Sequence of chain 1.A:
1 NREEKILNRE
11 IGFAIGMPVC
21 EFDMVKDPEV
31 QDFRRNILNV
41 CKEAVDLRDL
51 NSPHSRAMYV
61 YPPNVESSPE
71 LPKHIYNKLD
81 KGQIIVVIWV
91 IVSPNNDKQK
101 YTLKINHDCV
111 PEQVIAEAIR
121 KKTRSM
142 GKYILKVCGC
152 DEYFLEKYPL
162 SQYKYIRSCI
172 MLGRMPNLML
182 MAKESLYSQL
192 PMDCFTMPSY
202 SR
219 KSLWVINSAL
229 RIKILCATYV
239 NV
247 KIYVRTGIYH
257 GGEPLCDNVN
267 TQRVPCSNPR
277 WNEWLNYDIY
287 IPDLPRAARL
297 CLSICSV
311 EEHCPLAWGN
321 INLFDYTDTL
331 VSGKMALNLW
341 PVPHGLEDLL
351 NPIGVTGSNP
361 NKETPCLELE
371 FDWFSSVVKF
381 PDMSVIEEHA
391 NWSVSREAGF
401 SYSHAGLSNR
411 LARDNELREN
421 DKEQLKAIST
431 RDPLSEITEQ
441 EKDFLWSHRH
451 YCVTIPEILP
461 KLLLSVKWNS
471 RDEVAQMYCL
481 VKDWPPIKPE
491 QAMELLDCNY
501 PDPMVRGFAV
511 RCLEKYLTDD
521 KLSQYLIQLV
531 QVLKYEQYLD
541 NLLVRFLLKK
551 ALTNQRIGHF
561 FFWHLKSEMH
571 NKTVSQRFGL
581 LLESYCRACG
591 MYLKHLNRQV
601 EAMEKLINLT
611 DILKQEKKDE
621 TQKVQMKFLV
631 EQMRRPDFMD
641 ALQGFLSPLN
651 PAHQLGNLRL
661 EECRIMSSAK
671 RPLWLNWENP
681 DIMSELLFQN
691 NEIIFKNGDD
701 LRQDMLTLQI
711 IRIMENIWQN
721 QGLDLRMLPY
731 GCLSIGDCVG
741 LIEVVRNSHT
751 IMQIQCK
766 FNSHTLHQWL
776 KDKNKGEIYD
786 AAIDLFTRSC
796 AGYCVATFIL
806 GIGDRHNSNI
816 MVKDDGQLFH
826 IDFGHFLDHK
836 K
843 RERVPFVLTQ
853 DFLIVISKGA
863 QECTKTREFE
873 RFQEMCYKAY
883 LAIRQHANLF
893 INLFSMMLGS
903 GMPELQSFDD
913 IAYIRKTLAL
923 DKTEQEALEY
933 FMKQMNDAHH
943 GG

The small molecule below binds the protein below.
Small molecule (SMILES): CC(=O)N1CCN(c2cccc(-c3cc(-c4ccnn4C4CCOCC4)c4c(N)ncnn34)c2)CC1

Binding-site contacts:
Ligand atom C19 contacts residue PRO672 of chain 1.A at 3.7 Å (hydrophobic).
Ligand atom O36 contacts residue ARG664 of chain 1.A at 3.4 Å.
Ligand atom C2 contacts residue TRP674 of chain 1.A at 3.7 Å (hydrophobic).
Ligand atom C33 contacts residue MET666 of chain 1.A at 4.0 Å (hydrophobic).
Ligand atom C27 contacts residue MET666 of chain 1.A at 3.6 Å (hydrophobic).
Ligand atom C21 contacts residue LYS696 of chain 1.A at 3.8 Å.
Ligand atom C21 contacts residue SER668 of chain 1.A at 3.4 Å.
Ligand atom O20 contacts residue SER668 of chain 1.A at 3.8 Å.
Ligand atom C16 contacts residue ILE826 of chain 1.A at 3.2 Å (hydrophobic).
Ligand atom C24 contacts residue THR750 of chain 1.A at 4.0 Å.
Ligand atom C27 contacts residue TRP674 of chain 1.A at 4.0 Å (hydrophobic).
Ligand atom N10 contacts residue GLU743 of chain 1.A at 2.9 Å (salt-bridge).
Ligand atom C23 contacts residue THR750 of chain 1.A at 4.0 Å.
Ligand atom C23 contacts residue MET816 of chain 1.A at 3.9 Å (hydrophobic).
Ligand atom C19 contacts residue LYS696 of chain 1.A at 4.0 Å.
Ligand atom C25 contacts residue GLN753 of chain 1.A at 3.6 Å.
Ligand atom N3 contacts residue TRP674 of chain 1.A at 3.5 Å.
Ligand atom N1 contacts residue VAL744 of chain 1.A at 3.6 Å.
Ligand atom C7 contacts residue MET666 of chain 1.A at 4.0 Å (hydrophobic).
Ligand atom N1 contacts residue VAL745 of chain 1.A at 2.9 Å (h-bond).
Ligand atom C15 contacts residue TYR730 of chain 1.A at 3.3 Å (hydrophobic).
Ligand atom N10 contacts residue ILE742 of chain 1.A at 3.8 Å.
Ligand atom O36 contacts residue TRP674 of chain 1.A at 3.9 Å.
Ligand atom C15 contacts residue ILE742 of chain 1.A at 4.0 Å (hydrophobic).
Ligand atom C18 contacts residue ILE694 of chain 1.A at 3.9 Å (hydrophobic).
Ligand atom C6 contacts residue GLU743 of chain 1.A at 3.8 Å.
Ligand atom C6 contacts residue VAL745 of chain 1.A at 3.8 Å (hydrophobic).
Ligand atom C12 contacts residue MET666 of chain 1.A at 4.0 Å (hydrophobic).
Ligand atom C16 contacts residue TYR730 of chain 1.A at 3.9 Å (hydrophobic).
Ligand atom O20 contacts residue PRO672 of chain 1.A at 3.6 Å.
Ligand atom N10 contacts residue VAL745 of chain 1.A at 3.9 Å.
Ligand atom N1 contacts residue GLU743 of chain 1.A at 4.0 Å.
Ligand atom O20 contacts residue LYS696 of chain 1.A at 3.0 Å (salt-bridge).
Ligand atom C5 contacts residue ILE694 of chain 1.A at 3.9 Å (hydrophobic).
Ligand atom C19 contacts residue ILE694 of chain 1.A at 3.7 Å (hydrophobic).
Ligand atom C15 contacts residue ILE826 of chain 1.A at 3.7 Å (hydrophobic).
Ligand atom C24 contacts residue GLN753 of chain 1.A at 4.0 Å.
Ligand atom C2 contacts residue VAL745 of chain 1.A at 3.3 Å (hydrophobic).
Ligand atom C6 contacts residue ILE694 of chain 1.A at 3.9 Å (hydrophobic).
Ligand atom C2 contacts residue SER748 of chain 1.A at 4.0 Å.